Sequence of chain 1.A:
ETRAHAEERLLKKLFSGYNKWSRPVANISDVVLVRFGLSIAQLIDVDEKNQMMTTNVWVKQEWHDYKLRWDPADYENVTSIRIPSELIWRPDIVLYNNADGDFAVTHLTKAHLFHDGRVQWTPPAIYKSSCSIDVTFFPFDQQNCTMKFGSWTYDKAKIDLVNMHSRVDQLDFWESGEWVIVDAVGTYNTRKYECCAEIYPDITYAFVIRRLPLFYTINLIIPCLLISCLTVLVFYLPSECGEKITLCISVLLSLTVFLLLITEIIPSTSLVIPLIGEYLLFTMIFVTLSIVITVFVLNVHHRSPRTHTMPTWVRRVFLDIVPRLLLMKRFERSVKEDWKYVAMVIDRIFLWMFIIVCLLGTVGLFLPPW

Binding-site contacts:
Ligand atom C5 contacts residue ASN148 of chain 1.A at 3.6 Å.
Ligand atom C4 contacts residue ASN148 of chain 1.A at 4.1 Å.
Ligand atom C2 contacts residue ASN148 of chain 1.A at 2.4 Å.
Ligand atom C7 contacts residue VAL212 of chain 1.A at 4.1 Å (hydrophobic).
Ligand atom C7 contacts residue ASN148 of chain 1.A at 3.7 Å.
Ligand atom O7 contacts residue ASN148 of chain 1.A at 4.0 Å.
Ligand atom N2 contacts residue ASN148 of chain 1.A at 2.8 Å (h-bond).
Ligand atom O5 contacts residue ASN148 of chain 1.A at 2.3 Å (h-bond).
Ligand atom C8 contacts residue VAL212 of chain 1.A at 3.7 Å (hydrophobic).
Ligand atom C1 contacts residue ASN148 of chain 1.A at 1.4 Å.
Ligand atom N2 contacts residue VAL212 of chain 1.A at 3.6 Å.
Ligand atom C3 contacts residue ASN148 of chain 1.A at 3.7 Å.

The small molecule below binds the protein below.
Small molecule (SMILES): CC(=O)N[C@@H]1[C@@H](O)[C@H](O)[C@@H](CO)O[C@H]1O